Sequence of chain 1.C:
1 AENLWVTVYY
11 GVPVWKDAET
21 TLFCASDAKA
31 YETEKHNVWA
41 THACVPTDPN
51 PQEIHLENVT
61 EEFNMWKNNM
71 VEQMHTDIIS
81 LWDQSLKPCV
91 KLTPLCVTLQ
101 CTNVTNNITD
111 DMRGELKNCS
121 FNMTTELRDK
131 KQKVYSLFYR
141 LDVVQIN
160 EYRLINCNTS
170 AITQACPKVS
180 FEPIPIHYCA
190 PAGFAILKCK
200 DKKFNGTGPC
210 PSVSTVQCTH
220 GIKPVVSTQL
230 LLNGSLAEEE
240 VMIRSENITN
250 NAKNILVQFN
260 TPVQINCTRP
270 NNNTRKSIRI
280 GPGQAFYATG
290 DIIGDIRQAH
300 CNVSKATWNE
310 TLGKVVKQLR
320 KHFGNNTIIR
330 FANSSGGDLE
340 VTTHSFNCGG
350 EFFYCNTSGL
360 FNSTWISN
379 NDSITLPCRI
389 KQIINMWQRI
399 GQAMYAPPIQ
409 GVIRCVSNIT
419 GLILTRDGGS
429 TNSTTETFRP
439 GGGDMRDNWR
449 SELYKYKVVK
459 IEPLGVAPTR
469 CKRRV

Binding-site contacts:
Ligand atom O6 contacts residue SER120 of chain 1.C at 3.6 Å (h-bond).
Ligand atom C1 contacts residue ASN118 of chain 1.C at 1.4 Å.
Ligand atom C8 contacts residue VAL104 of chain 1.C at 3.9 Å (hydrophobic).
Ligand atom C2 contacts residue ASN118 of chain 1.C at 2.5 Å.
Ligand atom O4 contacts residue TYR135 of chain 1.C at 4.4 Å.
Ligand atom C5 contacts residue ASN118 of chain 1.C at 3.6 Å.
Ligand atom O7 contacts residue TYR135 of chain 1.C at 3.7 Å.
Ligand atom C8 contacts residue ASN118 of chain 1.C at 4.3 Å.
Ligand atom C8 contacts residue ASP290 of chain 1.C at 4.4 Å.
Ligand atom C8 contacts residue THR105 of chain 1.C at 3.3 Å.
Ligand atom O7 contacts residue ASN118 of chain 1.C at 2.8 Å (h-bond).
Ligand atom O7 contacts residue ASN103 of chain 1.C at 4.5 Å.
Ligand atom O7 contacts residue THR105 of chain 1.C at 3.1 Å.
Ligand atom O5 contacts residue ASN118 of chain 1.C at 2.4 Å (h-bond).
Ligand atom O7 contacts residue VAL104 of chain 1.C at 4.3 Å.
Ligand atom C8 contacts residue ARG91 of chain 1.D at 4.5 Å.
Ligand atom C3 contacts residue TYR135 of chain 1.C at 4.2 Å (hydrophobic).
Ligand atom C3 contacts residue ASN118 of chain 1.C at 3.8 Å.
Ligand atom C1 contacts residue TYR135 of chain 1.C at 4.2 Å (hydrophobic).
Ligand atom N2 contacts residue ASN118 of chain 1.C at 2.9 Å (h-bond).
Ligand atom C7 contacts residue THR105 of chain 1.C at 3.6 Å.
Ligand atom C4 contacts residue ASN118 of chain 1.C at 4.3 Å.
Ligand atom C7 contacts residue ASN118 of chain 1.C at 3.0 Å.
Ligand atom C7 contacts residue TYR135 of chain 1.C at 4.3 Å (hydrophobic).

The protein below binds the small molecule below.
Small molecule (SMILES): CC(=O)N[C@H]1[C@H](O[C@H]2[C@H](O)[C@@H](NC(C)=O)CO[C@@H]2CO)O[C@H](CO)[C@@H](O[C@@H]2O[C@H](CO[C@H]3O[C@H](CO)[C@@H](O)[C@H](O)[C@@H]3O)[C@@H](O)[C@H](O[C@H]3O[C@H](CO)[C@@H](O)[C@H](O)[C@@H]3O)[C@@H]2O)[C@@H]1O

Sequence of chain 1.D:
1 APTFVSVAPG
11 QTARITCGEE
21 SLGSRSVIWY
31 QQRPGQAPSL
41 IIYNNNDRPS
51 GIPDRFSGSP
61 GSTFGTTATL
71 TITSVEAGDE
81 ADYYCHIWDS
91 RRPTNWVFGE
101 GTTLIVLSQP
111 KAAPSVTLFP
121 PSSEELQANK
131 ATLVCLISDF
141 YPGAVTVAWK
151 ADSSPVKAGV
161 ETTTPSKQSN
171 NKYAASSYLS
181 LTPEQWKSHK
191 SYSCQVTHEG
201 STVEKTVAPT